A protein and the small-molecule ligand that binds it are described below.
Small molecule (SMILES): C[C@@]1(c2cc(CNC3(C(F)(F)F)CC3)c(F)cc2F)CCSC(N)=N1

Sequence of chain 1.C:
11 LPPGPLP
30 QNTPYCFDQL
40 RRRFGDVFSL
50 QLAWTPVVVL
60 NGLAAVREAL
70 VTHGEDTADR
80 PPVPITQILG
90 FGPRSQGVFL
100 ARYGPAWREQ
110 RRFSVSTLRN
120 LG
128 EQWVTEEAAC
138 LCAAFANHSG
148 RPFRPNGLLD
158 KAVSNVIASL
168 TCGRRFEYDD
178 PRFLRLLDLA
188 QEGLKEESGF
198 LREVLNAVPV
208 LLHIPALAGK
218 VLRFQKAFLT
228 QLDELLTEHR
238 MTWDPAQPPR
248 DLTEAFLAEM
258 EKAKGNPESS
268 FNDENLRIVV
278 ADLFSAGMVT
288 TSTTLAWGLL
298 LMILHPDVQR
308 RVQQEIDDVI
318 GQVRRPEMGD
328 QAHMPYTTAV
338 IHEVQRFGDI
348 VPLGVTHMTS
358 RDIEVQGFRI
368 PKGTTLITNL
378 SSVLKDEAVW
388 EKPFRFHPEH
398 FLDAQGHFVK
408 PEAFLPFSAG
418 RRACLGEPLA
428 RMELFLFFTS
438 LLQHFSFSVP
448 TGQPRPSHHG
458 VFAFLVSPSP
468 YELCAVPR

Binding-site contacts:
Ligand atom F5 contacts residue GLN222 of chain 1.C at 3.8 Å.
Ligand atom F2 contacts residue ALA187 of chain 1.C at 3.1 Å.
Ligand atom C4 contacts residue ALA283 of chain 1.C at 3.8 Å (hydrophobic).
Ligand atom F1 contacts residue LEU191 of chain 1.C at 3.8 Å.
Ligand atom S1 contacts residue ASP279 of chain 1.C at 3.2 Å (salt-bridge).
Ligand atom C10 contacts residue SER282 of chain 1.C at 3.5 Å.
Ligand atom F1 contacts residue VAL286 of chain 1.C at 3.4 Å.
Ligand atom C4 contacts residue SER282 of chain 1.C at 3.4 Å.
Ligand atom F3 contacts residue LEU88 of chain 1.C at 3.4 Å.
Ligand atom C4 contacts residue ASP279 of chain 1.C at 4.0 Å.
Ligand atom C11 contacts residue LEU191 of chain 1.C at 3.8 Å (hydrophobic).
Ligand atom N1 contacts residue GLU194 of chain 1.C at 2.9 Å (salt-bridge).
Ligand atom C8 contacts residue SER282 of chain 1.C at 3.9 Å.
Ligand atom C7 contacts residue GLU194 of chain 1.C at 3.1 Å.
Ligand atom C14 contacts residue LEU226 of chain 1.C at 3.7 Å (hydrophobic).
Ligand atom S1 contacts residue PHE98 of chain 1.C at 3.5 Å.
Ligand atom N2 contacts residue GLU194 of chain 1.C at 3.7 Å.
Ligand atom C7 contacts residue SER282 of chain 1.C at 3.9 Å.
Ligand atom C6 contacts residue GLU194 of chain 1.C at 3.3 Å.
Ligand atom C1 contacts residue GLU194 of chain 1.C at 3.2 Å.
Ligand atom F1 contacts residue SER282 of chain 1.C at 3.9 Å.
Ligand atom N2 contacts residue LEU99 of chain 1.C at 3.4 Å.
Ligand atom C9 contacts residue SER282 of chain 1.C at 3.5 Å.
Ligand atom N2 contacts residue PHE98 of chain 1.C at 3.7 Å.
Ligand atom C14 contacts residue PHE225 of chain 1.C at 3.5 Å (hydrophobic).
Ligand atom C15 contacts residue GLN222 of chain 1.C at 3.4 Å.
Ligand atom C8 contacts residue GLU194 of chain 1.C at 3.9 Å.
Ligand atom C6 contacts residue SER282 of chain 1.C at 4.0 Å.
Ligand atom C5 contacts residue GLU194 of chain 1.C at 3.7 Å.
Ligand atom C10 contacts residue LEU191 of chain 1.C at 3.9 Å (hydrophobic).
Ligand atom C5 contacts residue PHE98 of chain 1.C at 3.5 Å (hydrophobic).
Ligand atom C3 contacts residue PHE98 of chain 1.C at 3.6 Å (hydrophobic).
Ligand atom C4 contacts residue PHE98 of chain 1.C at 4.0 Å (hydrophobic).
Ligand atom C2 contacts residue GLU194 of chain 1.C at 3.3 Å.
Ligand atom F2 contacts residue SER282 of chain 1.C at 3.8 Å.
Ligand atom C14 contacts residue ALA278 of chain 1.C at 3.9 Å (hydrophobic).
Ligand atom F5 contacts residue LEU88 of chain 1.C at 3.8 Å.
Ligand atom N1 contacts residue PHE98 of chain 1.C at 3.9 Å.
Ligand atom F4 contacts residue ASP279 of chain 1.C at 3.7 Å.
Ligand atom C11 contacts residue SER282 of chain 1.C at 3.9 Å.